Binding-site contacts:
Ligand atom C5 contacts residue TYR98 of chain 2.A at 3.8 Å (hydrophobic).
Ligand atom C11 contacts residue GLU134 of chain 8.A at 3.5 Å.
Ligand atom C11 contacts residue TYR98 of chain 2.A at 4.1 Å (hydrophobic).
Ligand atom C9 contacts residue LEU102 of chain 2.A at 3.7 Å (hydrophobic).
Ligand atom C7 contacts residue ASP72 of chain 2.A at 3.9 Å.
Ligand atom C contacts residue HIS138 of chain 8.A at 4.1 Å.
Ligand atom N1 contacts residue LEU73 of chain 2.A at 3.6 Å.
Ligand atom C contacts residue SO41 of chain 2.G at 3.7 Å.
Ligand atom C1 contacts residue MET74 of chain 2.A at 3.8 Å (hydrophobic).
Ligand atom C3 contacts residue ALA37 of chain 2.A at 3.5 Å (hydrophobic).
Ligand atom C2 contacts residue ALA37 of chain 2.A at 3.4 Å (hydrophobic).
Ligand atom C12 contacts residue GLU134 of chain 8.A at 4.1 Å.
Ligand atom C4 contacts residue ARG88 of chain 2.A at 3.9 Å.
Ligand atom C3 contacts residue SO41 of chain 2.E at 4.1 Å.
Ligand atom C7 contacts residue HIS138 of chain 8.A at 3.7 Å.
Ligand atom N2 contacts residue LEU73 of chain 2.A at 3.6 Å.
Ligand atom C12 contacts residue MET74 of chain 2.A at 3.9 Å (hydrophobic).
Ligand atom N1 contacts residue MET74 of chain 2.A at 2.9 Å (h-bond).
Ligand atom C9 contacts residue VAL135 of chain 8.A at 3.8 Å (hydrophobic).
Ligand atom C8 contacts residue MET74 of chain 2.A at 3.9 Å (hydrophobic).
Ligand atom C2 contacts residue MET74 of chain 2.A at 3.9 Å (hydrophobic).
Ligand atom N1 contacts residue ASP72 of chain 2.A at 4.0 Å.
Ligand atom C6 contacts residue TYR98 of chain 2.A at 3.7 Å (hydrophobic).
Ligand atom C7 contacts residue MET74 of chain 2.A at 3.7 Å (hydrophobic).
Ligand atom C10 contacts residue GLU134 of chain 8.A at 4.0 Å.
Ligand atom C8 contacts residue LEU73 of chain 2.A at 4.1 Å (hydrophobic).
Ligand atom N contacts residue MET74 of chain 2.A at 4.0 Å.
Ligand atom C6 contacts residue MET74 of chain 2.A at 3.7 Å (hydrophobic).
Ligand atom C10 contacts residue LEU131 of chain 8.A at 4.1 Å (hydrophobic).
Ligand atom C contacts residue GLU134 of chain 8.A at 3.4 Å.
Ligand atom C11 contacts residue LEU102 of chain 2.A at 4.1 Å (hydrophobic).
Ligand atom C4 contacts residue SO41 of chain 2.E at 3.5 Å.
Ligand atom N contacts residue GLU134 of chain 8.A at 3.8 Å.
Ligand atom C10 contacts residue LEU102 of chain 2.A at 3.5 Å (hydrophobic).
Ligand atom N contacts residue HIS138 of chain 8.A at 3.9 Å.
Ligand atom C2 contacts residue SER39 of chain 2.A at 4.0 Å.
Ligand atom C5 contacts residue MET74 of chain 2.A at 3.6 Å (hydrophobic).
Ligand atom C4 contacts residue MET74 of chain 2.A at 3.7 Å (hydrophobic).
Ligand atom C5 contacts residue SO41 of chain 2.E at 3.9 Å.
Ligand atom C3 contacts residue MET74 of chain 2.A at 3.8 Å (hydrophobic).

Sequence of chain 8.A:
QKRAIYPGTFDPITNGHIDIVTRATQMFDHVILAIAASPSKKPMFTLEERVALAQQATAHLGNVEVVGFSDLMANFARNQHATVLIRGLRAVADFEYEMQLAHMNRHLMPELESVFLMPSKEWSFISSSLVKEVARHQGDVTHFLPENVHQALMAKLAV

This small molecule binds to this protein.
Small molecule (SMILES): c1ccc(Cn2cnc3ncccc32)cc1

Sequence of chain 2.A:
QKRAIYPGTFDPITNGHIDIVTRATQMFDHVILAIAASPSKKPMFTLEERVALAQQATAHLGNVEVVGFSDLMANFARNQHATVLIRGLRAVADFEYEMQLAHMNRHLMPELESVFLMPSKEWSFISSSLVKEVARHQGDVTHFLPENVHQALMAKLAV